Sequence of chain 1.J:
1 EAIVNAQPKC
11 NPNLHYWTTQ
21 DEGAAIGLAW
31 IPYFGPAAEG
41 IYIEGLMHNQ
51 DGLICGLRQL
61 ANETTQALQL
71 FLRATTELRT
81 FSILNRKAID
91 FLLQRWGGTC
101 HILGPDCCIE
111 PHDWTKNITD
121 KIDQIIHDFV

Sequence of chain 1.I:
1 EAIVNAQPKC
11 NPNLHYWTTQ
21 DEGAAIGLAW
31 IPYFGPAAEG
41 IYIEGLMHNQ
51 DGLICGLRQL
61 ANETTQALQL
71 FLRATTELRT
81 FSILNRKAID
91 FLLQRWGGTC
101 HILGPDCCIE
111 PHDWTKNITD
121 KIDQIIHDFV

A small-molecule ligand and the protein it binds are described below.
Small molecule (SMILES): CC(=O)N[C@@H]1[C@@H](O)[C@H](O)[C@@H](CO)O[C@H]1O

Binding-site contacts:
Ligand atom C1 contacts residue LEU103 of chain 1.I at 4.2 Å (hydrophobic).
Ligand atom C3 contacts residue ASN117 of chain 1.J at 3.9 Å.
Ligand atom C2 contacts residue ASN117 of chain 1.J at 2.6 Å.
Ligand atom C8 contacts residue LYS121 of chain 1.J at 4.3 Å.
Ligand atom O7 contacts residue ASN117 of chain 1.J at 4.0 Å.
Ligand atom O7 contacts residue THR115 of chain 1.I at 4.4 Å.
Ligand atom O5 contacts residue ASP120 of chain 1.J at 4.3 Å.
Ligand atom C7 contacts residue ASN117 of chain 1.J at 3.5 Å.
Ligand atom O5 contacts residue ASN117 of chain 1.J at 2.3 Å (h-bond).
Ligand atom C2 contacts residue LYS121 of chain 1.J at 3.8 Å.
Ligand atom N2 contacts residue ASN117 of chain 1.J at 3.0 Å (h-bond).
Ligand atom C7 contacts residue THR115 of chain 1.I at 4.4 Å.
Ligand atom C6 contacts residue ASP120 of chain 1.J at 4.4 Å.
Ligand atom C7 contacts residue LYS121 of chain 1.J at 3.4 Å.
Ligand atom O5 contacts residue LEU103 of chain 1.I at 4.0 Å.
Ligand atom C1 contacts residue ASN117 of chain 1.J at 1.4 Å.
Ligand atom C5 contacts residue ASN117 of chain 1.J at 3.7 Å.
Ligand atom C8 contacts residue PRO111 of chain 1.I at 3.7 Å (hydrophobic).
Ligand atom O7 contacts residue LYS121 of chain 1.J at 3.1 Å (salt-bridge).
Ligand atom C1 contacts residue LYS121 of chain 1.J at 4.5 Å.
Ligand atom C8 contacts residue THR115 of chain 1.I at 3.4 Å.
Ligand atom N2 contacts residue LYS121 of chain 1.J at 3.8 Å.
Ligand atom C4 contacts residue ASN117 of chain 1.J at 4.2 Å.
Ligand atom C8 contacts residue ASN117 of chain 1.J at 4.1 Å.